The small molecule below binds the protein below.
Small molecule (SMILES): CCCCO

Sequence of chain 1.B:
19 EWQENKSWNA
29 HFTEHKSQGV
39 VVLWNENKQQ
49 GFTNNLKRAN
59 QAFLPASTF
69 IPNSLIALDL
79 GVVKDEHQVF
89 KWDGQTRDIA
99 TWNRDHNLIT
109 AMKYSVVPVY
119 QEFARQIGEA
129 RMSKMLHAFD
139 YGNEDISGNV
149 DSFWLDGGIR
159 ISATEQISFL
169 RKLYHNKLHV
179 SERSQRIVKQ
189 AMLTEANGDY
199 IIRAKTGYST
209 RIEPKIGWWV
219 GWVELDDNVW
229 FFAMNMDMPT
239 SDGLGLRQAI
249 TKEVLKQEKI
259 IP

Binding-site contacts:
Ligand atom C2 contacts residue SER179 of chain 1.B at 4.2 Å.
Ligand atom C4 contacts residue ARG181 of chain 1.B at 4.2 Å.
Ligand atom C4 contacts residue SER179 of chain 1.B at 4.2 Å.
Ligand atom C1 contacts residue ARG181 of chain 1.B at 4.1 Å.
Ligand atom OH contacts residue SER179 of chain 1.B at 2.9 Å (h-bond).
Ligand atom C2 contacts residue ARG181 of chain 1.B at 4.0 Å.
Ligand atom C3 contacts residue ARG181 of chain 1.B at 3.9 Å.
Ligand atom OH contacts residue ARG181 of chain 1.B at 4.3 Å.
Ligand atom OH contacts residue SER182 of chain 1.B at 4.5 Å.
Ligand atom OH contacts residue ASP77 of chain 1.B at 4.2 Å.